A protein and the small-molecule ligand that binds it are described below.
Small molecule (SMILES): CC(=O)N[C@@H]1[C@@H](O)[C@H](O)[C@@H](CO)O[C@H]1O

Binding-site contacts:
Ligand atom C7 contacts residue ASN86 of chain 1.B at 3.4 Å.
Ligand atom N2 contacts residue GLN64 of chain 1.B at 3.4 Å (h-bond).
Ligand atom O5 contacts residue ASN86 of chain 1.B at 2.5 Å (h-bond).
Ligand atom C7 contacts residue GLN64 of chain 1.B at 4.2 Å.
Ligand atom C2 contacts residue ASN86 of chain 1.B at 2.5 Å.
Ligand atom O6 contacts residue VAL90 of chain 1.B at 4.2 Å.
Ligand atom N2 contacts residue ASN86 of chain 1.B at 2.9 Å (h-bond).
Ligand atom N2 contacts residue GLN84 of chain 1.B at 4.0 Å.
Ligand atom C8 contacts residue ASN86 of chain 1.B at 4.5 Å.
Ligand atom O7 contacts residue ASN177 of chain 1.B at 4.2 Å.
Ligand atom O7 contacts residue HIS178 of chain 1.B at 3.7 Å.
Ligand atom O5 contacts residue GLN64 of chain 1.B at 4.1 Å.
Ligand atom C4 contacts residue ASN86 of chain 1.B at 4.3 Å.
Ligand atom C5 contacts residue GLN64 of chain 1.B at 4.1 Å.
Ligand atom C2 contacts residue GLN64 of chain 1.B at 3.9 Å.
Ligand atom C7 contacts residue GLN84 of chain 1.B at 4.0 Å.
Ligand atom C8 contacts residue GLN84 of chain 1.B at 3.4 Å.
Ligand atom C3 contacts residue GLN64 of chain 1.B at 4.2 Å.
Ligand atom O7 contacts residue ASN86 of chain 1.B at 3.5 Å (h-bond).
Ligand atom C8 contacts residue GLN64 of chain 1.B at 4.4 Å.
Ligand atom C1 contacts residue ASN86 of chain 1.B at 1.4 Å.
Ligand atom C1 contacts residue GLN64 of chain 1.B at 3.3 Å.
Ligand atom O5 contacts residue VAL90 of chain 1.B at 4.3 Å.
Ligand atom C5 contacts residue ASN86 of chain 1.B at 3.7 Å.
Ligand atom C3 contacts residue ASN86 of chain 1.B at 3.8 Å.

Sequence of chain 1.B:
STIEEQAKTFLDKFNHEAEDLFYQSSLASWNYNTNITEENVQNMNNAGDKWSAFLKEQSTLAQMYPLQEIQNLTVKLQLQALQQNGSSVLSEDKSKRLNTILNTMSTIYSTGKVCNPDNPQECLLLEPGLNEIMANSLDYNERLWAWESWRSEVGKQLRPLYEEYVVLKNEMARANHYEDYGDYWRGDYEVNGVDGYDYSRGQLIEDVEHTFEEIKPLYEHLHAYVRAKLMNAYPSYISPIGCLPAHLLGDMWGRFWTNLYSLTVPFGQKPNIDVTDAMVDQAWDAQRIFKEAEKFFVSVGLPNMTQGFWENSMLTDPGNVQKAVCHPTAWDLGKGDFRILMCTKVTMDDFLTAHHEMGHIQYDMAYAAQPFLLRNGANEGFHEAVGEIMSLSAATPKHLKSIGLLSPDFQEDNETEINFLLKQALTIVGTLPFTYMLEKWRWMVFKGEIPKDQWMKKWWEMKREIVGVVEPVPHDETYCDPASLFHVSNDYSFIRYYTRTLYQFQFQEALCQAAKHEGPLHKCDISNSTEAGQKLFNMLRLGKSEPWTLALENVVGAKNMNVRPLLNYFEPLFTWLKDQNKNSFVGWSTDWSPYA